Binding-site contacts:
Ligand atom C3 contacts residue LEU11 of chain 1.T at 4.4 Å (hydrophobic).
Ligand atom C5 contacts residue LEU6 of chain 1.P at 4.1 Å (hydrophobic).
Ligand atom C2 contacts residue CYS11 of chain 1.S at 3.6 Å (hydrophobic).
Ligand atom C2 contacts residue LEU11 of chain 1.T at 4.3 Å (hydrophobic).
Ligand atom C7 contacts residue HIS5 of chain 1.P at 3.7 Å.
Ligand atom C6 contacts residue LEU11 of chain 1.T at 3.5 Å (hydrophobic).
Ligand atom C7 contacts residue LEU16 of chain 1.S at 3.8 Å (hydrophobic).
Ligand atom C6 contacts residue CYS7 of chain 1.T at 4.3 Å (hydrophobic).
Ligand atom C4 contacts residue HIS10 of chain 1.T at 4.3 Å.
Ligand atom C4 contacts residue LEU11 of chain 1.T at 4.1 Å (hydrophobic).
Ligand atom C1 contacts residue HIS5 of chain 1.P at 4.2 Å.
Ligand atom C2 contacts residue LEU16 of chain 1.S at 4.2 Å (hydrophobic).
Ligand atom O1 contacts residue LEU11 of chain 1.T at 4.5 Å.
Ligand atom C4 contacts residue ALA14 of chain 1.T at 4.3 Å (hydrophobic).
Ligand atom C3 contacts residue LEU16 of chain 1.S at 4.1 Å (hydrophobic).
Ligand atom C3 contacts residue ALA14 of chain 1.T at 4.3 Å (hydrophobic).
Ligand atom C5 contacts residue HIS10 of chain 1.T at 4.3 Å.
Ligand atom C7 contacts residue ALA14 of chain 1.T at 3.7 Å (hydrophobic).
Ligand atom O1 contacts residue CYS6 of chain 1.S at 2.6 Å (h-bond).
Ligand atom C3 contacts residue HIS5 of chain 1.P at 3.4 Å.
Ligand atom C2 contacts residue HIS5 of chain 1.P at 3.7 Å.
Ligand atom C1 contacts residue CYS11 of chain 1.S at 3.9 Å (hydrophobic).
Ligand atom C5 contacts residue HIS5 of chain 1.P at 4.2 Å.
Ligand atom C6 contacts residue CYS6 of chain 1.S at 3.3 Å (hydrophobic).
Ligand atom C1 contacts residue CYS6 of chain 1.S at 3.4 Å (hydrophobic).
Ligand atom C1 contacts residue LEU11 of chain 1.T at 3.9 Å (hydrophobic).
Ligand atom O1 contacts residue ILE10 of chain 1.S at 3.5 Å.
Ligand atom O1 contacts residue CYS11 of chain 1.S at 2.8 Å (h-bond).
Ligand atom C7 contacts residue LEU17 of chain 1.V at 3.1 Å (hydrophobic).
Ligand atom C6 contacts residue HIS5 of chain 1.P at 4.3 Å.
Ligand atom O1 contacts residue SER9 of chain 1.S at 3.7 Å.
Ligand atom C1 contacts residue ILE10 of chain 1.S at 4.5 Å (hydrophobic).
Ligand atom C4 contacts residue HIS5 of chain 1.P at 3.7 Å.
Ligand atom C5 contacts residue LEU11 of chain 1.T at 3.7 Å (hydrophobic).

Sequence of chain 1.P:
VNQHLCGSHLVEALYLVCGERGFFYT

Sequence of chain 1.T:
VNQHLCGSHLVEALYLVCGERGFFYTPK

Sequence of chain 1.V:
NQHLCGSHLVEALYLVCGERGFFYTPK

The small molecule below binds the protein below.
Small molecule (SMILES): Cc1cccc(O)c1

Sequence of chain 1.S:
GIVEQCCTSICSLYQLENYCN